Binding-site contacts:
Ligand atom O contacts residue ARG1049 of chain 1.A at 3.7 Å.
Ligand atom CG contacts residue ILE1045 of chain 1.A at 3.5 Å (hydrophobic).
Ligand atom CD1 contacts residue ARG1044 of chain 1.A at 3.1 Å.
Ligand atom O contacts residue ARG1049 of chain 1.A at 3.7 Å.
Ligand atom O contacts residue THR1065 of chain 1.A at 3.2 Å.
Ligand atom CD1 contacts residue ILE1053 of chain 1.A at 3.4 Å (hydrophobic).
Ligand atom CA contacts residue ASN1069 of chain 1.A at 3.5 Å.
Ligand atom NZ contacts residue LYS1225 of chain 1.MA at 2.2 Å.
Ligand atom OG1 contacts residue ARG1049 of chain 1.A at 2.9 Å (salt-bridge).
Ligand atom N contacts residue ASN1069 of chain 1.A at 2.9 Å (h-bond).
Ligand atom CE1 contacts residue ARG1044 of chain 1.A at 3.5 Å.
Ligand atom O contacts residue GLN1074 of chain 1.A at 3.0 Å (h-bond).
Ligand atom NH2 contacts residue ASP1073 of chain 1.A at 3.1 Å (salt-bridge).
Ligand atom N contacts residue THR1065 of chain 1.A at 3.2 Å (h-bond).
Ligand atom CB contacts residue GLU1052 of chain 1.A at 3.1 Å.
Ligand atom CG contacts residue GLU1228 of chain 1.MA at 2.9 Å.
Ligand atom CB contacts residue GLU1228 of chain 1.MA at 3.7 Å.
Ligand atom NH1 contacts residue ASP1073 of chain 1.A at 3.6 Å.
Ligand atom CD contacts residue GLN1074 of chain 1.A at 3.5 Å.
Ligand atom CA contacts residue THR1065 of chain 1.A at 3.6 Å.
Ligand atom O contacts residue ARG1049 of chain 1.A at 3.7 Å.
Ligand atom N contacts residue GLN1074 of chain 1.A at 3.2 Å (h-bond).
Ligand atom O contacts residue ASN1069 of chain 1.A at 3.0 Å (h-bond).
Ligand atom NH1 contacts residue ASN1069 of chain 1.A at 2.8 Å (h-bond).
Ligand atom CG2 contacts residue PHE1068 of chain 1.A at 3.6 Å (hydrophobic).
Ligand atom CZ contacts residue ARG1044 of chain 1.A at 3.2 Å.
Ligand atom CD1 contacts residue THR1065 of chain 1.A at 3.5 Å.
Ligand atom CG contacts residue GLU1052 of chain 1.A at 3.2 Å.
Ligand atom NZ contacts residue ASP1073 of chain 1.A at 3.0 Å (salt-bridge).
Ligand atom CD contacts residue GLU1228 of chain 1.MA at 2.9 Å.
Ligand atom O contacts residue ILE1045 of chain 1.A at 3.6 Å.
Ligand atom C contacts residue ASN1069 of chain 1.A at 3.2 Å.
Ligand atom O contacts residue ASN1069 of chain 1.A at 3.3 Å (h-bond).
Ligand atom CE contacts residue LYS1225 of chain 1.MA at 2.9 Å.
Ligand atom CG1 contacts residue PHE1068 of chain 1.A at 3.4 Å (hydrophobic).
Ligand atom O contacts residue THR1065 of chain 1.A at 3.6 Å.
Ligand atom CD1 contacts residue PHE1068 of chain 1.A at 3.4 Å (hydrophobic).
Ligand atom CB contacts residue GLN1074 of chain 1.A at 3.5 Å.
Ligand atom NZ contacts residue GLU1228 of chain 1.MA at 2.8 Å.
Ligand atom CE contacts residue GLU1228 of chain 1.MA at 2.4 Å.

Sequence of chain 1.A:
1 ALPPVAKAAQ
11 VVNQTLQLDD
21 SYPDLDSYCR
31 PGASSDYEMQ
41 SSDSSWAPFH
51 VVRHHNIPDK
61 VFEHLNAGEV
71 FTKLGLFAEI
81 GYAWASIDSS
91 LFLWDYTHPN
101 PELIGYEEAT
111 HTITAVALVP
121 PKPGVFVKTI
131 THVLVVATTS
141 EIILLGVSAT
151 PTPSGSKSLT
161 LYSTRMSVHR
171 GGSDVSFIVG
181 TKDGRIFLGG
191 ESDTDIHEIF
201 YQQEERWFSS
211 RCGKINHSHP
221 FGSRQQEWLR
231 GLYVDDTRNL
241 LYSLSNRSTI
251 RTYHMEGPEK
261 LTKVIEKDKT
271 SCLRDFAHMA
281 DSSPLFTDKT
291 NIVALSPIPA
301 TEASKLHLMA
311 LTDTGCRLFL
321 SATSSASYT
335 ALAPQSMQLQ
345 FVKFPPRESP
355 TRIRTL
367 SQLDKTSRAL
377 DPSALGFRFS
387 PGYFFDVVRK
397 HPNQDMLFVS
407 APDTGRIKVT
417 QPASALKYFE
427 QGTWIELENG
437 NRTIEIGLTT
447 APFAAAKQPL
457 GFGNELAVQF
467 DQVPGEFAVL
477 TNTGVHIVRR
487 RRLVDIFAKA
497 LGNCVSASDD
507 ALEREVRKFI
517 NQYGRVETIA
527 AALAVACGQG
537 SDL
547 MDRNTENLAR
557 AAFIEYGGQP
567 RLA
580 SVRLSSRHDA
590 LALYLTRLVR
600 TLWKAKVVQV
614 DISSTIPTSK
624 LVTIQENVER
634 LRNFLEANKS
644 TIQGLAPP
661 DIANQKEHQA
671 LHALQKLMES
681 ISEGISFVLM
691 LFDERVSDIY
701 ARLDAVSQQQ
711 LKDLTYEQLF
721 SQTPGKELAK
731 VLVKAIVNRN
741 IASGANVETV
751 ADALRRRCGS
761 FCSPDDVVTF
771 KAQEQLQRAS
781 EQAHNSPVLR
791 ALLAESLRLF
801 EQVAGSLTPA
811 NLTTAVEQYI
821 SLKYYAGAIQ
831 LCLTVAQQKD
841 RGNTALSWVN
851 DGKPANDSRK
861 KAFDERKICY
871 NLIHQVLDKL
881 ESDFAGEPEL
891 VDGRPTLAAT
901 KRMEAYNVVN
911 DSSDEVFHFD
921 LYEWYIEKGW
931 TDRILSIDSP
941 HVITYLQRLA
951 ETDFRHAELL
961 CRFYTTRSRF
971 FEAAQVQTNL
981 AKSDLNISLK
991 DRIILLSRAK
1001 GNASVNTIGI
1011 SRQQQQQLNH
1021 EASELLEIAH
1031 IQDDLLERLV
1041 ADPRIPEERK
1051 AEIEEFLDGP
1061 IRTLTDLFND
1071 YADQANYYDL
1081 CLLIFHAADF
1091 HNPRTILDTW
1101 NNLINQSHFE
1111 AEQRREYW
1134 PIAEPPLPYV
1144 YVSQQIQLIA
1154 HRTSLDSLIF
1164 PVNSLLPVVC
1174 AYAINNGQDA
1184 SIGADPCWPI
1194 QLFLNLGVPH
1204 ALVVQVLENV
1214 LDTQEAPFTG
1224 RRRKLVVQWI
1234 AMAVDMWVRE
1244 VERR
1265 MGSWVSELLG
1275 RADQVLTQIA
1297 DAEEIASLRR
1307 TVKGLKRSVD

A small-molecule ligand and the protein it binds are described below.
Small molecule (SMILES): CC[C@H](C)[C@H](NC(=O)[C@@H](NC(=O)[C@H](CC(C)C)NC(=O)[C@@H](N)CCCCN)C(C)C)C(=O)N[C@@H](CC(N)=O)C(=O)N[C@@H](CCCCN)C(=O)N[C@@H](CC(=O)O)C(=O)N[C@@H](CCSC)C(=O)N[C@@H](CCCN=C(N)N)C(=O)N[C@H](C(=O)N[C@@H](CC(=O)O)C(=O)N[C@@H](CC(C)C)C(=O)N[C@@H](Cc1ccccc1)C(=O)N[C@@H](CO)C(=O)N1CCC[C@H]1C(=O)N1CCC[C@H]1C(=O)N[C@H](C=O)CC(N)=O)[C@@H](C)O

Sequence of chain 1.MA:
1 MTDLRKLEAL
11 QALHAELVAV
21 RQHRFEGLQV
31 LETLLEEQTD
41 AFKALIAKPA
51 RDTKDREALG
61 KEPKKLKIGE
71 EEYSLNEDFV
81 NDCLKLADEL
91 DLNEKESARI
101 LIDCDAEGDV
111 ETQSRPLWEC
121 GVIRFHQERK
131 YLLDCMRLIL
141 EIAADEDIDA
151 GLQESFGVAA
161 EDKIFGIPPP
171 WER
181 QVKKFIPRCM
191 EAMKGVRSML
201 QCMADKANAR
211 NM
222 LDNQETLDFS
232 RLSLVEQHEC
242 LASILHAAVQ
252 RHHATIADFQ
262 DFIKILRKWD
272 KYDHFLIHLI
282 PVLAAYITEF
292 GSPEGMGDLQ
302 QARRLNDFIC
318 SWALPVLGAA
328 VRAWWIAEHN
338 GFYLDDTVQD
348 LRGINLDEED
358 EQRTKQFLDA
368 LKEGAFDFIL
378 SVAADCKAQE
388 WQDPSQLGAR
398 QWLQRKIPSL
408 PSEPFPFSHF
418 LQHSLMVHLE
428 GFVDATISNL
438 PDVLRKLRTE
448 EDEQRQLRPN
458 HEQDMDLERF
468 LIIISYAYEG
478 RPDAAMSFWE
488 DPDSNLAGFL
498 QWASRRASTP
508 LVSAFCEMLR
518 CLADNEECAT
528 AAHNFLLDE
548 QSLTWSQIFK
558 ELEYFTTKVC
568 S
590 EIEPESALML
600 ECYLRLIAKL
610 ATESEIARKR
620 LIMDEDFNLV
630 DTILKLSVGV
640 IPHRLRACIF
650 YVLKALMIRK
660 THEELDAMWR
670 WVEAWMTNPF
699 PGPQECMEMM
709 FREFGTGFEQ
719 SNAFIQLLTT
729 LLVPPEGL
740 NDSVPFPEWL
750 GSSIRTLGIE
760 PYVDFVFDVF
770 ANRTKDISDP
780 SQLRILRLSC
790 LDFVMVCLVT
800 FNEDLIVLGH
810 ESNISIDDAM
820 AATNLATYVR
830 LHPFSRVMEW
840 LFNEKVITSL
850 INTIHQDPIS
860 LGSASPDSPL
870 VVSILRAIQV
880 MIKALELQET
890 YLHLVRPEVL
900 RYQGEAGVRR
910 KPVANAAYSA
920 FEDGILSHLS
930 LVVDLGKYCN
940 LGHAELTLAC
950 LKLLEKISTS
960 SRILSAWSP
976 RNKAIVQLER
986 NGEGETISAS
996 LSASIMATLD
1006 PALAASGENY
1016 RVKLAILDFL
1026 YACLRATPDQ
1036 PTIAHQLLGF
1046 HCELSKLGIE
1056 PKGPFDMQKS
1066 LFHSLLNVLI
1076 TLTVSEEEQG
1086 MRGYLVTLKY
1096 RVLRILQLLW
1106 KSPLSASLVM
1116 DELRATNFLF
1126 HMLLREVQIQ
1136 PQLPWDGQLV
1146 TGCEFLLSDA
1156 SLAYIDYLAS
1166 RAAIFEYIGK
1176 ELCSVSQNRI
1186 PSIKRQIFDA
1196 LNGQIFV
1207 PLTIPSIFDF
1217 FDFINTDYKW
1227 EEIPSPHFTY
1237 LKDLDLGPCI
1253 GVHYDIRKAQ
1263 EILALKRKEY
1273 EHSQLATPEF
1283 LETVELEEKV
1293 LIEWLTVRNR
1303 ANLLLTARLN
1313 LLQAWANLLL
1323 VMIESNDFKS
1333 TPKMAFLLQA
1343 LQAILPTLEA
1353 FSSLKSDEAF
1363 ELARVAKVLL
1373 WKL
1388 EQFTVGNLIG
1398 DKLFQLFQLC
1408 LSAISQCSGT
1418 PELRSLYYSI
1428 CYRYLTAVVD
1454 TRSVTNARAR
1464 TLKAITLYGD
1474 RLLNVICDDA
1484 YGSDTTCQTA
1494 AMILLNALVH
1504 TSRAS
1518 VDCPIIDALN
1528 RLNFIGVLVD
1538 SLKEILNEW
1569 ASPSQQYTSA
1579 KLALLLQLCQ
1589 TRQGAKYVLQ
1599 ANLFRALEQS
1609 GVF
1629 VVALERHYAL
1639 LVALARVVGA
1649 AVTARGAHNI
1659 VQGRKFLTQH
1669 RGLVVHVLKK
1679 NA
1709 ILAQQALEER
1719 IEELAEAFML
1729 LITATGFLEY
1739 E